Binding-site contacts:
Ligand atom O1 contacts residue GLU188 of chain 1.D at 3.2 Å (salt-bridge).
Ligand atom C1 contacts residue MG1 of chain 1.X at 2.8 Å.
Ligand atom C1 contacts residue LYS186 of chain 1.D at 3.6 Å.
Ligand atom C2 contacts residue ARG210 of chain 1.D at 4.4 Å.
Ligand atom O2 contacts residue GLU188 of chain 1.D at 2.9 Å (salt-bridge).
Ligand atom O1 contacts residue ASP212 of chain 1.D at 4.0 Å.
Ligand atom C2 contacts residue GLU188 of chain 1.D at 3.7 Å.
Ligand atom C1 contacts residue GLU188 of chain 1.D at 3.8 Å.
Ligand atom O1 contacts residue MG1 of chain 1.X at 2.0 Å.
Ligand atom C2 contacts residue GLY211 of chain 1.D at 3.8 Å.
Ligand atom O2 contacts residue MG1 of chain 1.X at 2.1 Å.
Ligand atom O3 contacts residue LYS186 of chain 1.D at 3.7 Å.
Ligand atom O4 contacts residue GLY211 of chain 1.D at 2.9 Å (h-bond).
Ligand atom C2 contacts residue THR244 of chain 1.D at 3.6 Å.
Ligand atom C2 contacts residue ASP212 of chain 1.D at 3.8 Å.
Ligand atom O3 contacts residue ARG87 of chain 1.D at 3.9 Å.
Ligand atom O3 contacts residue ALA209 of chain 1.D at 4.2 Å.
Ligand atom O2 contacts residue GLY211 of chain 1.D at 3.7 Å.
Ligand atom C2 contacts residue ALA209 of chain 1.D at 3.6 Å (hydrophobic).
Ligand atom O4 contacts residue MG1 of chain 1.X at 4.1 Å.
Ligand atom O1 contacts residue ALA209 of chain 1.D at 4.2 Å.
Ligand atom O3 contacts residue MET276 of chain 1.D at 4.1 Å.
Ligand atom O2 contacts residue ASP212 of chain 1.D at 2.8 Å (salt-bridge).
Ligand atom O1 contacts residue LYS186 of chain 1.D at 2.8 Å (salt-bridge).
Ligand atom C2 contacts residue MG1 of chain 1.X at 2.9 Å.
Ligand atom O3 contacts residue THR244 of chain 1.D at 3.6 Å (h-bond).
Ligand atom O4 contacts residue ASP212 of chain 1.D at 3.9 Å.
Ligand atom C1 contacts residue THR244 of chain 1.D at 4.0 Å.
Ligand atom O2 contacts residue ALA209 of chain 1.D at 3.8 Å.
Ligand atom O3 contacts residue MG1 of chain 1.X at 4.1 Å.
Ligand atom C1 contacts residue ALA209 of chain 1.D at 3.8 Å (hydrophobic).
Ligand atom O4 contacts residue ALA209 of chain 1.D at 3.3 Å.
Ligand atom O3 contacts residue MET207 of chain 1.D at 4.2 Å.
Ligand atom O4 contacts residue ARG210 of chain 1.D at 3.6 Å (salt-bridge).
Ligand atom O4 contacts residue THR244 of chain 1.D at 2.6 Å (h-bond).

A small-molecule ligand and the protein it binds are described below.
Small molecule (SMILES): O=C([O-])C(=O)[O-]

Sequence of chain 1.D:
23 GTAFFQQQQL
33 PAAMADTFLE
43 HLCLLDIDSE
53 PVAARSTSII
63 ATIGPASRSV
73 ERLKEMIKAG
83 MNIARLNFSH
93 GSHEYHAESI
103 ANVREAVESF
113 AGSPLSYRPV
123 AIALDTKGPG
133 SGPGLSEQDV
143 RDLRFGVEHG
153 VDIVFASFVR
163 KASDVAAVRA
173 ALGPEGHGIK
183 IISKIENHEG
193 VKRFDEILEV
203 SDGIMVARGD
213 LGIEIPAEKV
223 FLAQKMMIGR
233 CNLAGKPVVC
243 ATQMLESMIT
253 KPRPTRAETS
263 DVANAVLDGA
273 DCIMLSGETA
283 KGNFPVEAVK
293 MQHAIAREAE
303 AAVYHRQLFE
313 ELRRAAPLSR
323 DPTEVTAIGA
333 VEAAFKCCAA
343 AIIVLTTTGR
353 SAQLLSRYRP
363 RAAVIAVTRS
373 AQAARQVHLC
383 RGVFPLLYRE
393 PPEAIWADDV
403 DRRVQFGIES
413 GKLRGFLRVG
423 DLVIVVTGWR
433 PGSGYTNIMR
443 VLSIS